A protein and the small-molecule ligand that binds it are described below.
Small molecule (SMILES): CC(=O)N[C@H]1[C@H](O[C@H]2[C@H](O)[C@@H](NC(C)=O)CO[C@@H]2CO)O[C@H](CO)[C@@H](O[C@@H]2O[C@H](CO[C@H]3O[C@H](CO[C@H]4O[C@H](CO)[C@@H](O)[C@H](O)[C@@H]4O)[C@@H](O)[C@H](O[C@H]4O[C@H](CO)[C@@H](O)[C@H](O)[C@@H]4O)[C@@H]3O)[C@@H](O)[C@H](O[C@H]3O[C@H](CO)[C@@H](O)[C@H](O)[C@@H]3O)[C@@H]2O)[C@@H]1O

Sequence of chain 2.B:
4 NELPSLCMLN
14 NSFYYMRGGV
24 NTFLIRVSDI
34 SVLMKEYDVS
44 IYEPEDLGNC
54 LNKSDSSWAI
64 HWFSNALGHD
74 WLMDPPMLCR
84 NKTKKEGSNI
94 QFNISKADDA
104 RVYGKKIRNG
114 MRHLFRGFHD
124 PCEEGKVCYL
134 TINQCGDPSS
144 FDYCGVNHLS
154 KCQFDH

Binding-site contacts:
Ligand atom C3 contacts residue GLY128 of chain 2.B at 3.8 Å.
Ligand atom O6 contacts residue GLU230 of chain 2.A at 4.0 Å.
Ligand atom C3 contacts residue TYR132 of chain 2.B at 3.8 Å (hydrophobic).
Ligand atom C1 contacts residue TYR132 of chain 2.B at 3.6 Å (hydrophobic).
Ligand atom N2 contacts residue TYR132 of chain 2.B at 2.6 Å (h-bond).
Ligand atom C8 contacts residue GLN94 of chain 2.B at 3.9 Å.
Ligand atom C8 contacts residue SER34 of chain 2.B at 4.2 Å.
Ligand atom C3 contacts residue VAL130 of chain 2.B at 4.3 Å (hydrophobic).
Ligand atom C2 contacts residue ASP101 of chain 2.B at 4.0 Å.
Ligand atom C7 contacts residue TYR132 of chain 2.B at 3.6 Å (hydrophobic).
Ligand atom C6 contacts residue ASP102 of chain 2.B at 4.3 Å.
Ligand atom O3 contacts residue GLY128 of chain 2.B at 3.7 Å.
Ligand atom C8 contacts residue TYR132 of chain 2.B at 3.6 Å (hydrophobic).
Ligand atom O6 contacts residue ASP102 of chain 2.B at 3.1 Å.
Ligand atom C7 contacts residue ALA100 of chain 2.B at 4.3 Å (hydrophobic).
Ligand atom C4 contacts residue ASN96 of chain 2.B at 4.2 Å.
Ligand atom O3 contacts residue VAL130 of chain 2.B at 4.2 Å.
Ligand atom O7 contacts residue ASN96 of chain 2.B at 3.7 Å.
Ligand atom C1 contacts residue VAL130 of chain 2.B at 4.0 Å (hydrophobic).
Ligand atom C1 contacts residue ASN96 of chain 2.B at 1.4 Å.
Ligand atom C6 contacts residue GLU230 of chain 2.A at 4.2 Å.
Ligand atom C5 contacts residue SER98 of chain 2.B at 3.9 Å.
Ligand atom C2 contacts residue ASN96 of chain 2.B at 2.3 Å.
Ligand atom C6 contacts residue ALA100 of chain 2.B at 3.8 Å (hydrophobic).
Ligand atom C8 contacts residue GLY128 of chain 2.B at 3.0 Å.
Ligand atom C8 contacts residue LEU36 of chain 2.B at 3.4 Å (hydrophobic).
Ligand atom C8 contacts residue ALA100 of chain 2.B at 3.4 Å (hydrophobic).
Ligand atom O5 contacts residue ASN96 of chain 2.B at 2.4 Å (h-bond).
Ligand atom C2 contacts residue TYR132 of chain 2.B at 3.5 Å (hydrophobic).
Ligand atom C3 contacts residue ASN96 of chain 2.B at 3.7 Å.
Ligand atom N2 contacts residue ASN96 of chain 2.B at 2.8 Å (h-bond).
Ligand atom O2 contacts residue ASP101 of chain 2.B at 3.2 Å (salt-bridge).
Ligand atom O6 contacts residue ALA103 of chain 2.B at 4.0 Å.
Ligand atom C7 contacts residue ASN96 of chain 2.B at 3.5 Å.
Ligand atom O5 contacts residue SER98 of chain 2.B at 3.6 Å.
Ligand atom O4 contacts residue LYS129 of chain 2.B at 3.3 Å (salt-bridge).
Ligand atom O3 contacts residue ASP101 of chain 2.B at 4.0 Å.
Ligand atom C1 contacts residue SER98 of chain 2.B at 3.7 Å.
Ligand atom C5 contacts residue VAL130 of chain 2.B at 4.2 Å (hydrophobic).
Ligand atom C5 contacts residue ASN96 of chain 2.B at 3.6 Å.

Sequence of chain 2.A:
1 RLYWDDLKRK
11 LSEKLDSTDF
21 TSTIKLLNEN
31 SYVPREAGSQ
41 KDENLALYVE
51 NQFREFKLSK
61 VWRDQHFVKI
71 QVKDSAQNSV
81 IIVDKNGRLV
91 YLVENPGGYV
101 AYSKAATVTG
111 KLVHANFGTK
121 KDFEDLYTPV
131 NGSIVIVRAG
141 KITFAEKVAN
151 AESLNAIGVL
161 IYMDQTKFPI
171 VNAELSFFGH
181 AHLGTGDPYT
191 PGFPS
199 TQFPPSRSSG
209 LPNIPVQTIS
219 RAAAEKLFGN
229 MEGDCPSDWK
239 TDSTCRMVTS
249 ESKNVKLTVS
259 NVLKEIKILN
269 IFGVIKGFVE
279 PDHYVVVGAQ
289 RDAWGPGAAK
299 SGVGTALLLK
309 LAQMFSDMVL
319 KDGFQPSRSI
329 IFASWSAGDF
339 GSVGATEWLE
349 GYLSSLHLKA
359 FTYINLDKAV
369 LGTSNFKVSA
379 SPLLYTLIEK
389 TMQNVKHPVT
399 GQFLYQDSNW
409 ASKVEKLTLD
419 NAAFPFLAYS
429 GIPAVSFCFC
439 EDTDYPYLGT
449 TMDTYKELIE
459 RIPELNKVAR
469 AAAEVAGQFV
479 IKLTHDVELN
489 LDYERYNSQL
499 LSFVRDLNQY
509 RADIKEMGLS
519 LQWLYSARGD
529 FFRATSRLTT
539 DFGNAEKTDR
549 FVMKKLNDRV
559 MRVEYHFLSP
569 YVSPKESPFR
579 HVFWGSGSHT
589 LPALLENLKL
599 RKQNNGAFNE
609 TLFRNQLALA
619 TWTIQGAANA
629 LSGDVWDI